Binding-site contacts:
Ligand atom O7 contacts residue GLY150 of chain 31.A at 3.4 Å (h-bond).
Ligand atom N2 contacts residue ASN154 of chain 31.A at 3.8 Å.
Ligand atom C7 contacts residue ASN154 of chain 31.A at 3.5 Å.
Ligand atom O5 contacts residue ASN154 of chain 31.A at 4.0 Å.
Ligand atom N2 contacts residue THR156 of chain 31.A at 3.8 Å.
Ligand atom C3 contacts residue THR156 of chain 31.A at 4.0 Å.
Ligand atom O5 contacts residue THR156 of chain 31.A at 4.2 Å.
Ligand atom C1 contacts residue ASN154 of chain 31.A at 3.0 Å.
Ligand atom C2 contacts residue ASN154 of chain 31.A at 4.0 Å.
Ligand atom C1 contacts residue THR156 of chain 31.A at 3.4 Å.
Ligand atom C8 contacts residue ASN154 of chain 31.A at 3.9 Å.
Ligand atom C2 contacts residue THR156 of chain 31.A at 3.9 Å.
Ligand atom O7 contacts residue ASN154 of chain 31.A at 3.3 Å (h-bond).
Ligand atom C7 contacts residue GLY150 of chain 31.A at 4.3 Å.
Ligand atom C5 contacts residue THR156 of chain 31.A at 4.3 Å.
Ligand atom C1 contacts residue MET151 of chain 31.A at 4.4 Å (hydrophobic).

This protein binds this small molecule.
Small molecule (SMILES): CC(=O)N[C@H]1[C@H](O[C@H]2[C@H](O)[C@@H](NC(C)=O)CO[C@@H]2CO)O[C@H](CO)[C@@H](O)[C@@H]1O

Sequence of chain 31.A:
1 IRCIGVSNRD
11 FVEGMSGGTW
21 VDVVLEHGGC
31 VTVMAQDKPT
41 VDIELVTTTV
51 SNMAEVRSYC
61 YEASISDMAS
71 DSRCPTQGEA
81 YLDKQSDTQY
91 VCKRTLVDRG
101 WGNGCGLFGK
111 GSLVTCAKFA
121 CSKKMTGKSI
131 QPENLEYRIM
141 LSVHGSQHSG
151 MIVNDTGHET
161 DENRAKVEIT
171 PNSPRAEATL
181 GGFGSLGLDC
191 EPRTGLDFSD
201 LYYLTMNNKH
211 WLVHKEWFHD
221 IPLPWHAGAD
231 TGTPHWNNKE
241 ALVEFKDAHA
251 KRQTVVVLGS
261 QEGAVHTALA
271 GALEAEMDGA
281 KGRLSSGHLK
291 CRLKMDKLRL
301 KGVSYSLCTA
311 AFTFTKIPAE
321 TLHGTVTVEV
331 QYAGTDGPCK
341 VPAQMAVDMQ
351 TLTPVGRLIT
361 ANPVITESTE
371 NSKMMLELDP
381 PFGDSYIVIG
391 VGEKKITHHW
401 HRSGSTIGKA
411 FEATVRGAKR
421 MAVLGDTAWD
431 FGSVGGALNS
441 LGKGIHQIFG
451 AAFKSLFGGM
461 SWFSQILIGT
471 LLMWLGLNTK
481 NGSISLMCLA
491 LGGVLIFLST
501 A